Sequence of chain 1.C:
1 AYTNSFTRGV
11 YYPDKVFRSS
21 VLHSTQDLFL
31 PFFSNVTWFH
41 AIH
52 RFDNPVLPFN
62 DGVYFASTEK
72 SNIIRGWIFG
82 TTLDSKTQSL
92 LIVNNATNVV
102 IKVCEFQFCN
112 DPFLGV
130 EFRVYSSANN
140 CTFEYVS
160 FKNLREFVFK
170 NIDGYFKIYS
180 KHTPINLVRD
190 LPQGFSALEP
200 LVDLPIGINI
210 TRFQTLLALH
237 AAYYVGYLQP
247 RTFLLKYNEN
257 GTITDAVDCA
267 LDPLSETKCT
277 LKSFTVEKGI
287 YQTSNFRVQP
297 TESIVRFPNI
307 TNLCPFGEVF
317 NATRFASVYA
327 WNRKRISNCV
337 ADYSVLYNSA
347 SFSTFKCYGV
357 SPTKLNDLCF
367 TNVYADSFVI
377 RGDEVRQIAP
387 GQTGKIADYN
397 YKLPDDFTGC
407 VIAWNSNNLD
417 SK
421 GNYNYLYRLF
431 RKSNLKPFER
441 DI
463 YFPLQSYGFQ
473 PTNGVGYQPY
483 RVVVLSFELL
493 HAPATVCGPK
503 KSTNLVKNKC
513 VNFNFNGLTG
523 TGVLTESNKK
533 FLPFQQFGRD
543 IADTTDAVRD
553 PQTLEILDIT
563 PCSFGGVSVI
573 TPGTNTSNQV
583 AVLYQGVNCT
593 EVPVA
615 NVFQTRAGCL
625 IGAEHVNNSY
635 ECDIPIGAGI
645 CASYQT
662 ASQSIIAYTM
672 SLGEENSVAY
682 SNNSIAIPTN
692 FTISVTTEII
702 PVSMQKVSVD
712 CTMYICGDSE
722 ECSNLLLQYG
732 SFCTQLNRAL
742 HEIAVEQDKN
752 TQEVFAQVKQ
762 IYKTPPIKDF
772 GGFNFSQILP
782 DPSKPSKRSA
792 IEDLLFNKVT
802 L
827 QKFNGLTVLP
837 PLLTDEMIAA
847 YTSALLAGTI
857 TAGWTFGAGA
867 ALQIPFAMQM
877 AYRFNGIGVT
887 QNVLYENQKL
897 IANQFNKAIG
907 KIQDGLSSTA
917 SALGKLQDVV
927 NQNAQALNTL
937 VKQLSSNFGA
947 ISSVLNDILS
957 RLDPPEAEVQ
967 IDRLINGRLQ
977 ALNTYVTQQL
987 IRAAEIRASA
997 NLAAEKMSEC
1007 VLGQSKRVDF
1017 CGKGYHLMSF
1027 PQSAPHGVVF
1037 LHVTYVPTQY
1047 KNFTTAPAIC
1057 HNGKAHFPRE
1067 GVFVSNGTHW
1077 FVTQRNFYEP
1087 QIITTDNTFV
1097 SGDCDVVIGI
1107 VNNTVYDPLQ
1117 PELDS

A protein and the small-molecule ligand that binds it are described below.
Small molecule (SMILES): CC(=O)N[C@H]1[C@H](O[C@H]2[C@H](O)[C@@H](NC(C)=O)CO[C@@H]2CO)O[C@H](CO)[C@@H](O[C@@H]2O[C@H](CO[C@H]3O[C@H](CO)[C@@H](O)[C@H](O)[C@@H]3O)[C@@H](O)[C@H](O[C@H]3O[C@H](CO)[C@@H](O)[C@H](O)[C@@H]3O)[C@@H]2O)[C@@H]1O

Sequence of chain 1.A:
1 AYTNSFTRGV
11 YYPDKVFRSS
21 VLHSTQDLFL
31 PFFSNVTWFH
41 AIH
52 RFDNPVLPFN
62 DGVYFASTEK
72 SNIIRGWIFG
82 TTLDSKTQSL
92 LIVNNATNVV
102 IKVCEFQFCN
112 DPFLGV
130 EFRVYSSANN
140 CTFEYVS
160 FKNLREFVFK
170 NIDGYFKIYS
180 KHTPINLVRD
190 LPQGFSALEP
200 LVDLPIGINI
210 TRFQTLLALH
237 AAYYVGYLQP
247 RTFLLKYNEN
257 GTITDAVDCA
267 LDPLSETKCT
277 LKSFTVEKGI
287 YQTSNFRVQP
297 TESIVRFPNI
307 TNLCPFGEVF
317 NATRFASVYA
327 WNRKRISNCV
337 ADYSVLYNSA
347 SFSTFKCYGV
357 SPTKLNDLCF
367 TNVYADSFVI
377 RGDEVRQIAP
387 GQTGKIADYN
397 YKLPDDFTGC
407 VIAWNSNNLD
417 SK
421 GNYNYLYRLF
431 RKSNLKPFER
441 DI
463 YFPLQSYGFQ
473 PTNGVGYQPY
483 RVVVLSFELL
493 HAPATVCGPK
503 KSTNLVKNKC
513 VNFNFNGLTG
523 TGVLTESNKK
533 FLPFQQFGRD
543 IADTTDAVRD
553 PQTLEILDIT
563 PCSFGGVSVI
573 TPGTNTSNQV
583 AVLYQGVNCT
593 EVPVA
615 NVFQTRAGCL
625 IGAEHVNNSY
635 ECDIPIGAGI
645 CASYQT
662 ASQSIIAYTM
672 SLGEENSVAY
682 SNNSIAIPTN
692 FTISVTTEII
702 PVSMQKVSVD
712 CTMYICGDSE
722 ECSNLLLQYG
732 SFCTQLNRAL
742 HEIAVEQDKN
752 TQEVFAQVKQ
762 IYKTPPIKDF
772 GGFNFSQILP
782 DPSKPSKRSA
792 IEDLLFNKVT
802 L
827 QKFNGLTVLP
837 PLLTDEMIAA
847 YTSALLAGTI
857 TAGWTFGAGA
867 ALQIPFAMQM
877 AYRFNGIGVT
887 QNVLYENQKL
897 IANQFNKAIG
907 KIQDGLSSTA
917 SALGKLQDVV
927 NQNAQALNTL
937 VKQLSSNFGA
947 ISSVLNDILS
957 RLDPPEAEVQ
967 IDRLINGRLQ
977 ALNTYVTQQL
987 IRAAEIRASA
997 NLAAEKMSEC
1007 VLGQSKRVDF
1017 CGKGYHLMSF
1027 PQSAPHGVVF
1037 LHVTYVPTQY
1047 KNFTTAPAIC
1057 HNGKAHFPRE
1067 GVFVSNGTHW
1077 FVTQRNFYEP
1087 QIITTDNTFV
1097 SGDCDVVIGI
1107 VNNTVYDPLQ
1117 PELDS

Binding-site contacts:
Ligand atom C1 contacts residue ASN256 of chain 1.A at 1.4 Å.
Ligand atom O6 contacts residue LYS532 of chain 1.C at 3.8 Å.
Ligand atom C3 contacts residue ASN256 of chain 1.A at 3.8 Å.
Ligand atom O5 contacts residue LYS532 of chain 1.C at 4.5 Å.
Ligand atom C8 contacts residue ASN256 of chain 1.A at 4.3 Å.
Ligand atom C1 contacts residue GLU255 of chain 1.A at 4.4 Å.
Ligand atom O7 contacts residue ASN256 of chain 1.A at 2.9 Å (h-bond).
Ligand atom C4 contacts residue ASN256 of chain 1.A at 4.2 Å.
Ligand atom C7 contacts residue ASN254 of chain 1.A at 4.1 Å.
Ligand atom C2 contacts residue ASN256 of chain 1.A at 2.4 Å.
Ligand atom N2 contacts residue ASN254 of chain 1.A at 4.1 Å.
Ligand atom C6 contacts residue LYS532 of chain 1.C at 3.8 Å.
Ligand atom C1 contacts residue ASN254 of chain 1.A at 4.4 Å.
Ligand atom O6 contacts residue ASN256 of chain 1.A at 4.2 Å.
Ligand atom O7 contacts residue THR258 of chain 1.A at 4.3 Å.
Ligand atom C5 contacts residue ASN256 of chain 1.A at 3.7 Å.
Ligand atom C7 contacts residue ASN256 of chain 1.A at 3.1 Å.
Ligand atom O5 contacts residue ASN256 of chain 1.A at 2.4 Å (h-bond).
Ligand atom N2 contacts residue ASN256 of chain 1.A at 2.9 Å (h-bond).
Ligand atom C8 contacts residue ASN254 of chain 1.A at 4.0 Å.